This small molecule binds to this protein.
Small molecule (SMILES): O=P(O)(O)OC[C@H]1O[C@H](O[P](=O)(O)OP(=O)(O)O)[C@H](O)[C@@H]1O

Binding-site contacts:
Ligand atom P contacts residue THR116 of chain 1.B at 3.4 Å.
Ligand atom C2 contacts residue ILE113 of chain 1.B at 3.5 Å (hydrophobic).
Ligand atom O3P contacts residue THR116 of chain 1.B at 2.6 Å (h-bond).
Ligand atom C3 contacts residue MG1 of chain 1.H at 3.1 Å.
Ligand atom C3 contacts residue ILE113 of chain 1.B at 3.5 Å (hydrophobic).
Ligand atom O1P contacts residue GLN115 of chain 1.B at 2.9 Å (h-bond).
Ligand atom O2B contacts residue ARG177 of chain 1.B at 3.5 Å (salt-bridge).
Ligand atom O2A contacts residue MG1 of chain 1.G at 2.0 Å.
Ligand atom O1B contacts residue ARG177 of chain 1.B at 2.9 Å (salt-bridge).
Ligand atom O1 contacts residue MG1 of chain 1.H at 2.7 Å.
Ligand atom O2A contacts residue TYR82 of chain 1.B at 3.3 Å.
Ligand atom C2 contacts residue ASP112 of chain 1.B at 3.5 Å.
Ligand atom O5 contacts residue TYR82 of chain 1.B at 3.4 Å.
Ligand atom PB contacts residue MG1 of chain 1.G at 3.4 Å.
Ligand atom C2 contacts residue MG1 of chain 1.H at 3.1 Å.
Ligand atom O3A contacts residue MG1 of chain 1.G at 3.5 Å.
Ligand atom O1B contacts residue MG1 of chain 1.G at 2.4 Å.
Ligand atom O4 contacts residue TYR82 of chain 1.B at 3.3 Å.
Ligand atom O1A contacts residue TYR82 of chain 1.B at 3.0 Å (h-bond).
Ligand atom O3 contacts residue MG1 of chain 1.H at 2.2 Å.
Ligand atom O1B contacts residue ASP171 of chain 1.B at 2.9 Å (salt-bridge).
Ligand atom O2 contacts residue MG1 of chain 1.H at 2.3 Å.
Ligand atom O3P contacts residue TYR82 of chain 1.B at 2.7 Å (h-bond).
Ligand atom C4 contacts residue THR119 of chain 1.B at 3.4 Å.
Ligand atom O2P contacts residue THR119 of chain 1.B at 2.6 Å (h-bond).
Ligand atom O2B contacts residue LYS52 of chain 1.B at 3.0 Å (salt-bridge).
Ligand atom O3B contacts residue GLY53 of chain 1.B at 2.9 Å (h-bond).
Ligand atom C5 contacts residue ILE113 of chain 1.B at 3.4 Å (hydrophobic).
Ligand atom O3B contacts residue LYS52 of chain 1.B at 3.2 Å (salt-bridge).
Ligand atom O1A contacts residue SER81 of chain 1.B at 3.0 Å (h-bond).
Ligand atom PB contacts residue MG1 of chain 1.H at 3.4 Å.
Ligand atom C1 contacts residue MG1 of chain 1.H at 3.5 Å.
Ligand atom O1P contacts residue THR116 of chain 1.B at 3.3 Å (h-bond).
Ligand atom O3B contacts residue MG1 of chain 1.H at 2.3 Å.
Ligand atom O1P contacts residue ALA117 of chain 1.B at 2.9 Å (h-bond).
Ligand atom C3 contacts residue GLU111 of chain 1.B at 3.4 Å.
Ligand atom O3A contacts residue MG1 of chain 1.H at 3.5 Å.
Ligand atom PA contacts residue MG1 of chain 1.G at 3.2 Å.
Ligand atom O3 contacts residue GLU111 of chain 1.B at 2.6 Å (salt-bridge).
Ligand atom O2 contacts residue ASP112 of chain 1.B at 2.6 Å (salt-bridge).

Sequence of chain 1.B:
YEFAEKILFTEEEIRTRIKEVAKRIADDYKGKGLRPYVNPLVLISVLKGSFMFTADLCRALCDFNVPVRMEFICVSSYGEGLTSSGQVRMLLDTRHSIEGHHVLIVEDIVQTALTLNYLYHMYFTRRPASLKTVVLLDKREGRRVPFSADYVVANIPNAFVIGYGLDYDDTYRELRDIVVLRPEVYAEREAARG